Binding-site contacts:
Ligand atom C8 contacts residue ASN301 of chain 1.M at 3.5 Å.
Ligand atom C8 contacts residue VAL302 of chain 1.M at 4.4 Å (hydrophobic).
Ligand atom O7 contacts residue ASN265 of chain 1.M at 3.2 Å (h-bond).
Ligand atom O7 contacts residue ASN301 of chain 1.M at 4.2 Å.
Ligand atom C3 contacts residue GLN263 of chain 1.M at 4.0 Å.
Ligand atom C7 contacts residue ASN301 of chain 1.M at 4.4 Å.
Ligand atom C5 contacts residue ASN265 of chain 1.M at 3.6 Å.
Ligand atom C4 contacts residue ASN265 of chain 1.M at 4.2 Å.
Ligand atom C1 contacts residue ASN265 of chain 1.M at 1.4 Å.
Ligand atom C2 contacts residue ASN265 of chain 1.M at 2.4 Å.
Ligand atom N2 contacts residue GLN263 of chain 1.M at 4.2 Å.
Ligand atom C3 contacts residue ASN265 of chain 1.M at 3.8 Å.
Ligand atom C7 contacts residue ASN265 of chain 1.M at 3.2 Å.
Ligand atom C8 contacts residue SER303 of chain 1.M at 3.4 Å.
Ligand atom O5 contacts residue ASN265 of chain 1.M at 2.4 Å (h-bond).
Ligand atom C8 contacts residue ASN265 of chain 1.M at 3.9 Å.
Ligand atom N2 contacts residue ASN265 of chain 1.M at 2.9 Å (h-bond).
Ligand atom C8 contacts residue GLN263 of chain 1.M at 4.0 Å.
Ligand atom C7 contacts residue SER303 of chain 1.M at 4.3 Å.

Sequence of chain 1.M:
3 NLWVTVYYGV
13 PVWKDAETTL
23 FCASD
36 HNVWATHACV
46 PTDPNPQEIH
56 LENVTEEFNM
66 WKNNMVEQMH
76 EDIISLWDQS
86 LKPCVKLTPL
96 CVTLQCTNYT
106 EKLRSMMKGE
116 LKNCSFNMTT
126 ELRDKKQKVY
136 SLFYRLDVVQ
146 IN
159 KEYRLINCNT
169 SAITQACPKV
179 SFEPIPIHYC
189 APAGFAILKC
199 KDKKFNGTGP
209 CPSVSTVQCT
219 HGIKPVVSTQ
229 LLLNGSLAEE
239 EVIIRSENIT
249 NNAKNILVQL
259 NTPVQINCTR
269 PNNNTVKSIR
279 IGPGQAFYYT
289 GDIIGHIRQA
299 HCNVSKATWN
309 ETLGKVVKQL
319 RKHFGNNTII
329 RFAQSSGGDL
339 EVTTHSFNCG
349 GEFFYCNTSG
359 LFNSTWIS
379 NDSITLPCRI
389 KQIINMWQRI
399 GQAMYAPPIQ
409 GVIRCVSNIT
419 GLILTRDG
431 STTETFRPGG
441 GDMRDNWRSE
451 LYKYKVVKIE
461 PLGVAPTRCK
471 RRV

This protein binds this small molecule.
Small molecule (SMILES): CC(=O)N[C@@H]1[C@@H](O)[C@H](O)[C@@H](CO)O[C@H]1O